Binding-site contacts:
Ligand atom C27 contacts residue CPL1 of chain 1.T at 3.6 Å.
Ligand atom C10 contacts residue PRO527 of chain 1.C at 4.1 Å (hydrophobic).
Ligand atom C14 contacts residue ALA560 of chain 1.B at 4.2 Å (hydrophobic).
Ligand atom C6 contacts residue ILE557 of chain 1.B at 4.1 Å (hydrophobic).
Ligand atom C21 contacts residue ILE501 of chain 1.C at 4.3 Å (hydrophobic).
Ligand atom C9 contacts residue PRO527 of chain 1.C at 4.3 Å (hydrophobic).
Ligand atom C1 contacts residue PRO527 of chain 1.C at 3.2 Å (hydrophobic).
Ligand atom C26 contacts residue MET497 of chain 1.C at 3.5 Å (hydrophobic).
Ligand atom C14 contacts residue PHE531 of chain 1.C at 4.3 Å (hydrophobic).
Ligand atom C19 contacts residue PRO527 of chain 1.C at 3.6 Å (hydrophobic).
Ligand atom C26 contacts residue PHE534 of chain 1.C at 4.2 Å (hydrophobic).
Ligand atom C27 contacts residue CYS494 of chain 1.C at 3.4 Å (hydrophobic).
Ligand atom C7 contacts residue CYS556 of chain 1.B at 4.3 Å (hydrophobic).
Ligand atom C21 contacts residue PHE534 of chain 1.C at 3.9 Å (hydrophobic).
Ligand atom C2 contacts residue PRO527 of chain 1.C at 3.7 Å (hydrophobic).
Ligand atom C27 contacts residue ALA498 of chain 1.C at 3.5 Å (hydrophobic).
Ligand atom C1 contacts residue PHE531 of chain 1.C at 3.8 Å (hydrophobic).
Ligand atom C12 contacts residue PHE531 of chain 1.C at 4.0 Å (hydrophobic).
Ligand atom C28 contacts residue ILE564 of chain 1.B at 3.5 Å (hydrophobic).
Ligand atom C4 contacts residue CYS556 of chain 1.B at 4.2 Å (hydrophobic).
Ligand atom C9 contacts residue PHE531 of chain 1.C at 4.0 Å (hydrophobic).
Ligand atom C11 contacts residue PHE531 of chain 1.C at 4.1 Å (hydrophobic).
Ligand atom C2 contacts residue THR528 of chain 1.C at 4.4 Å.
Ligand atom C26 contacts residue ILE501 of chain 1.C at 3.8 Å (hydrophobic).
Ligand atom C25 contacts residue CYS494 of chain 1.C at 4.1 Å (hydrophobic).
Ligand atom C22 contacts residue PHE534 of chain 1.C at 3.8 Å (hydrophobic).
Ligand atom C7 contacts residue ILE557 of chain 1.B at 4.2 Å (hydrophobic).
Ligand atom C3 contacts residue CYS556 of chain 1.B at 3.9 Å (hydrophobic).
Ligand atom C5 contacts residue CYS556 of chain 1.B at 3.9 Å (hydrophobic).
Ligand atom C11 contacts residue PRO527 of chain 1.C at 3.9 Å (hydrophobic).
Ligand atom C12 contacts residue LEU530 of chain 1.C at 3.9 Å (hydrophobic).
Ligand atom C24 contacts residue ILE564 of chain 1.B at 3.5 Å (hydrophobic).
Ligand atom O1 contacts residue CYS556 of chain 1.B at 4.4 Å.
Ligand atom C25 contacts residue MET497 of chain 1.C at 4.3 Å (hydrophobic).
Ligand atom C26 contacts residue CYS494 of chain 1.C at 4.3 Å (hydrophobic).
Ligand atom C11 contacts residue LEU530 of chain 1.C at 4.0 Å (hydrophobic).
Ligand atom C6 contacts residue CYS556 of chain 1.B at 3.7 Å (hydrophobic).
Ligand atom C15 contacts residue ALA560 of chain 1.B at 3.5 Å (hydrophobic).
Ligand atom C26 contacts residue ALA498 of chain 1.C at 4.2 Å (hydrophobic).
Ligand atom C16 contacts residue ALA560 of chain 1.B at 3.6 Å (hydrophobic).

Sequence of chain 1.C:
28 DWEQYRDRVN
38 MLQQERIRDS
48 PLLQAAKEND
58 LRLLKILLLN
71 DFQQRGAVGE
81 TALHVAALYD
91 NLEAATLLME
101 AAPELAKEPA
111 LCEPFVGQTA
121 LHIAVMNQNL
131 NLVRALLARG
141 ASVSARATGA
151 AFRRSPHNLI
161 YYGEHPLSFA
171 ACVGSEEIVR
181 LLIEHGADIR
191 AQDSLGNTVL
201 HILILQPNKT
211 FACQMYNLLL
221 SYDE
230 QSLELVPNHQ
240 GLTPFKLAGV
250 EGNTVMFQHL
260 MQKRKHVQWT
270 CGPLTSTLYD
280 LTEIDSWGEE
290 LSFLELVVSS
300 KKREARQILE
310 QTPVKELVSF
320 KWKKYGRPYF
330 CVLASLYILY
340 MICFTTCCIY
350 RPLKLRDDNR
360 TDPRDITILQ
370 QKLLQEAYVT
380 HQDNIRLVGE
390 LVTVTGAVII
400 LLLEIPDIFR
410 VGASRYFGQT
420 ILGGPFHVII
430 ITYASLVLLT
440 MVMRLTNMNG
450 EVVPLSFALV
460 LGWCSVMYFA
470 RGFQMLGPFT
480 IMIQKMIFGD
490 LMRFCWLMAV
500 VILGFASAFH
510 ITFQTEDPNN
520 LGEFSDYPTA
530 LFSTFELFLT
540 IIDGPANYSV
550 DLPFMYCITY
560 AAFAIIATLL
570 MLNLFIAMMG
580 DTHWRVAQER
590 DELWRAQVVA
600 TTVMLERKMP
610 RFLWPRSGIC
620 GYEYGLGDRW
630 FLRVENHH

Sequence of chain 1.B:
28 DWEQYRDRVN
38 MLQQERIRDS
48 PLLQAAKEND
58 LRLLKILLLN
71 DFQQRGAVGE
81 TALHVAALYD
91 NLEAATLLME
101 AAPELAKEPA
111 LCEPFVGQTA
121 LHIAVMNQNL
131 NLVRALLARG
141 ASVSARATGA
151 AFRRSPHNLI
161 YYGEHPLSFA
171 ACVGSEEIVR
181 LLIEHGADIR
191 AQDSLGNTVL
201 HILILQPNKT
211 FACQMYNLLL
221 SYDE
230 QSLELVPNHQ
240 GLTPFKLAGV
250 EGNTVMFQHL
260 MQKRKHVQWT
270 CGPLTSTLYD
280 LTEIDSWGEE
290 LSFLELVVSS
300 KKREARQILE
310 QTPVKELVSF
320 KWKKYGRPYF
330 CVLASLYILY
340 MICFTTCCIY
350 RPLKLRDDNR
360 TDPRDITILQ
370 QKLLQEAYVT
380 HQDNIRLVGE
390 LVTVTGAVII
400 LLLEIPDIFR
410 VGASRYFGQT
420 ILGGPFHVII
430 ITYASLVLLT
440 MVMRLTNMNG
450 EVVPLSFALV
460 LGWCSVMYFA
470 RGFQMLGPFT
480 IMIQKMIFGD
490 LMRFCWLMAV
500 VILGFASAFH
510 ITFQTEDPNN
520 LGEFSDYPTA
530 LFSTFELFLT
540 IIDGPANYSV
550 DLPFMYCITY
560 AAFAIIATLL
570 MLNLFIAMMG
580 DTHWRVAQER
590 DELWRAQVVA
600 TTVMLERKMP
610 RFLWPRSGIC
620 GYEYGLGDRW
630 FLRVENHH

A protein and the small-molecule ligand that binds it are described below.
Small molecule (SMILES): CC(C)[C@@H](C)/C=C/[C@@H](C)[C@H]1CC[C@H]2C3=CC=C4C[C@@H](O)CC[C@]4(C)[C@H]3CC[C@]12C